Sequence of chain 1.D:
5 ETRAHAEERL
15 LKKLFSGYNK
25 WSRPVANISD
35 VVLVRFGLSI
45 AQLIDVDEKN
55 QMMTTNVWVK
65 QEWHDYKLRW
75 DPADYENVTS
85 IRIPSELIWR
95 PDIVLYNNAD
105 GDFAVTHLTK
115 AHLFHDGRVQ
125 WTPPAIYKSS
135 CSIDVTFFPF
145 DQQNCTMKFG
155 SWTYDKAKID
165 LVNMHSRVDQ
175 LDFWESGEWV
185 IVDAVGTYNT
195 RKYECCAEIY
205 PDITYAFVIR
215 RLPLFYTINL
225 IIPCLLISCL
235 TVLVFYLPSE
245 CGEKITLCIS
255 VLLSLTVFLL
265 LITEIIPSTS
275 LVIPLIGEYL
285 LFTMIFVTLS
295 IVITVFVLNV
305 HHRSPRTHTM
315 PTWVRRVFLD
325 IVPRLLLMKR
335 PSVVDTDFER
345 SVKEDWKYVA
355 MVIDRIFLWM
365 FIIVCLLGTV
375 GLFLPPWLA

A protein and the small-molecule ligand that binds it are described below.
Small molecule (SMILES): CC(=O)N[C@@H]1[C@@H](O)[C@H](O)[C@@H](CO)O[C@H]1O

Binding-site contacts:
Ligand atom C3 contacts residue ASN81 of chain 1.D at 3.8 Å.
Ligand atom C5 contacts residue ASN81 of chain 1.D at 3.7 Å.
Ligand atom O7 contacts residue ASN81 of chain 1.D at 3.1 Å (h-bond).
Ligand atom O6 contacts residue THR83 of chain 1.D at 3.6 Å (h-bond).
Ligand atom O5 contacts residue ASN81 of chain 1.D at 2.4 Å (h-bond).
Ligand atom C8 contacts residue ASN81 of chain 1.D at 4.3 Å.
Ligand atom N2 contacts residue ASN81 of chain 1.D at 2.9 Å (h-bond).
Ligand atom C2 contacts residue ASN81 of chain 1.D at 2.4 Å.
Ligand atom C1 contacts residue ASN81 of chain 1.D at 1.4 Å.
Ligand atom C4 contacts residue ASN81 of chain 1.D at 4.2 Å.
Ligand atom C7 contacts residue ASN81 of chain 1.D at 3.2 Å.